The small molecule below binds the protein below.
Small molecule (SMILES): Brc1ccc(N2CCCNCC2)cn1

Sequence of chain 1.L:
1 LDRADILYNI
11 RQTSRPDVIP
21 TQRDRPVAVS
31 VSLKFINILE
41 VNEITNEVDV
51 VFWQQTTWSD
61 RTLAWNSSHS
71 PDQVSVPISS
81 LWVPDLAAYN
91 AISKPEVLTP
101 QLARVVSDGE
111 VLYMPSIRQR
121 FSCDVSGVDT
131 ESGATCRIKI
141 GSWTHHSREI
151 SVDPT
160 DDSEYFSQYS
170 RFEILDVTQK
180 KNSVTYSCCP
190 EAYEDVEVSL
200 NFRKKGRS

Sequence of chain 1.M:
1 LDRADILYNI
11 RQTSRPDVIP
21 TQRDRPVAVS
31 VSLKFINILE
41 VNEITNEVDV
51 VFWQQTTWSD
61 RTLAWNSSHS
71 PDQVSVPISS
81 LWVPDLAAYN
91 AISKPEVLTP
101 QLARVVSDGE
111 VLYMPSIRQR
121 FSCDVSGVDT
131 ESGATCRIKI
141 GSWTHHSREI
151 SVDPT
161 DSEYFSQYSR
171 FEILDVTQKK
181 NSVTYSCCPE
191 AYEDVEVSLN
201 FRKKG

Binding-site contacts:
Ligand atom N2 contacts residue TRP143 of chain 1.L at 3.2 Å (h-bond).
Ligand atom C3 contacts residue CYS188 of chain 1.L at 3.8 Å (hydrophobic).
Ligand atom C7 contacts residue TYR89 of chain 1.L at 3.7 Å (hydrophobic).
Ligand atom C5 contacts residue LEU112 of chain 1.M at 3.9 Å (hydrophobic).
Ligand atom C10 contacts residue CYS187 of chain 1.L at 3.5 Å (hydrophobic).
Ligand atom BR1 contacts residue ARG104 of chain 1.M at 3.5 Å.
Ligand atom C10 contacts residue MET114 of chain 1.M at 3.8 Å (hydrophobic).
Ligand atom C8 contacts residue TYR185 of chain 1.L at 3.9 Å (hydrophobic).
Ligand atom C8 contacts residue TYR192 of chain 1.L at 3.8 Å (hydrophobic).
Ligand atom BR1 contacts residue LEU112 of chain 1.M at 3.1 Å.
Ligand atom C2 contacts residue TRP143 of chain 1.L at 3.2 Å (hydrophobic).
Ligand atom C4 contacts residue LEU112 of chain 1.M at 3.4 Å (hydrophobic).
Ligand atom C1 contacts residue TRP143 of chain 1.L at 3.4 Å (hydrophobic).
Ligand atom C9 contacts residue TRP143 of chain 1.L at 3.7 Å (hydrophobic).
Ligand atom N1 contacts residue THR144 of chain 1.L at 3.4 Å.
Ligand atom C1 contacts residue THR144 of chain 1.L at 4.0 Å.
Ligand atom C3 contacts residue CYS187 of chain 1.L at 4.0 Å (hydrophobic).
Ligand atom C8 contacts residue TRP143 of chain 1.L at 3.6 Å (hydrophobic).
Ligand atom N2 contacts residue MET114 of chain 1.M at 3.5 Å.
Ligand atom C3 contacts residue MET114 of chain 1.M at 4.0 Å (hydrophobic).
Ligand atom N3 contacts residue TYR89 of chain 1.L at 3.0 Å (h-bond).
Ligand atom C8 contacts residue TYR89 of chain 1.L at 3.1 Å (hydrophobic).
Ligand atom C3 contacts residue TRP143 of chain 1.L at 3.9 Å (hydrophobic).
Ligand atom BR1 contacts residue ALA103 of chain 1.M at 3.9 Å.
Ligand atom C3 contacts residue LEU112 of chain 1.M at 4.0 Å (hydrophobic).
Ligand atom C1 contacts residue MET114 of chain 1.M at 3.7 Å (hydrophobic).
Ligand atom BR1 contacts residue LEU102 of chain 1.M at 3.8 Å.
Ligand atom BR1 contacts residue THR144 of chain 1.L at 3.8 Å.
Ligand atom C9 contacts residue TYR192 of chain 1.L at 3.6 Å (hydrophobic).
Ligand atom C2 contacts residue MET114 of chain 1.M at 3.6 Å (hydrophobic).
Ligand atom C10 contacts residue TRP143 of chain 1.L at 4.0 Å (hydrophobic).
Ligand atom C6 contacts residue MET114 of chain 1.M at 3.7 Å (hydrophobic).
Ligand atom C7 contacts residue TRP53 of chain 1.M at 3.8 Å (hydrophobic).
Ligand atom N3 contacts residue TRP143 of chain 1.L at 2.7 Å (h-bond).
Ligand atom N1 contacts residue TRP143 of chain 1.L at 3.8 Å.
Ligand atom C7 contacts residue TRP143 of chain 1.L at 3.5 Å (hydrophobic).
Ligand atom C5 contacts residue THR144 of chain 1.L at 3.5 Å.
Ligand atom N3 contacts residue SER142 of chain 1.L at 3.9 Å.
Ligand atom N1 contacts residue MET114 of chain 1.M at 3.9 Å.
Ligand atom C6 contacts residue TRP143 of chain 1.L at 3.4 Å (hydrophobic).